Binding-site contacts:
Ligand atom O3 contacts residue GLU275 of chain 3.C at 3.3 Å (salt-bridge).
Ligand atom C8 contacts residue GD1 of chain 3.T at 3.7 Å.
Ligand atom C9 contacts residue GD1 of chain 3.T at 3.4 Å.
Ligand atom O5 contacts residue GLU275 of chain 3.C at 3.0 Å (salt-bridge).
Ligand atom C6 contacts residue GD1 of chain 3.T at 3.4 Å.
Ligand atom C14 contacts residue GD1 of chain 3.T at 3.3 Å.
Ligand atom O4 contacts residue GD1 of chain 3.T at 4.3 Å.
Ligand atom N3 contacts residue GD1 of chain 3.T at 2.8 Å.
Ligand atom C10 contacts residue GD1 of chain 3.T at 3.7 Å.
Ligand atom C7 contacts residue GLU275 of chain 3.C at 3.5 Å.
Ligand atom O1 contacts residue GD1 of chain 3.T at 2.7 Å.
Ligand atom N4 contacts residue GLU275 of chain 3.C at 2.8 Å (salt-bridge).
Ligand atom O2 contacts residue GLU275 of chain 3.C at 4.4 Å.
Ligand atom C12 contacts residue GD1 of chain 3.T at 3.6 Å.
Ligand atom O5 contacts residue GD1 of chain 3.T at 2.5 Å.
Ligand atom O1 contacts residue GLU275 of chain 3.C at 3.5 Å (salt-bridge).
Ligand atom N4 contacts residue GD1 of chain 3.T at 2.4 Å.
Ligand atom C13 contacts residue GD1 of chain 3.T at 2.9 Å.
Ligand atom O3 contacts residue GD1 of chain 3.T at 2.5 Å.
Ligand atom O6 contacts residue GLU275 of chain 3.C at 4.4 Å.
Ligand atom C11 contacts residue GD1 of chain 3.T at 3.3 Å.
Ligand atom C1 contacts residue GD1 of chain 3.T at 4.0 Å.
Ligand atom C4 contacts residue GD1 of chain 3.T at 3.7 Å.
Ligand atom C7 contacts residue GD1 of chain 3.T at 3.4 Å.
Ligand atom C9 contacts residue GLU275 of chain 3.C at 4.2 Å.
Ligand atom C6 contacts residue GLU275 of chain 3.C at 3.9 Å.
Ligand atom C2 contacts residue GD1 of chain 3.T at 4.0 Å.
Ligand atom O6 contacts residue GD1 of chain 3.T at 3.6 Å.
Ligand atom C3 contacts residue GD1 of chain 3.T at 3.8 Å.
Ligand atom N2 contacts residue GD1 of chain 3.T at 3.0 Å.
Ligand atom C13 contacts residue GLU275 of chain 3.C at 4.0 Å.
Ligand atom O2 contacts residue GD1 of chain 3.T at 4.4 Å.
Ligand atom N1 contacts residue GD1 of chain 3.T at 3.0 Å.
Ligand atom C5 contacts residue GD1 of chain 3.T at 3.5 Å.

Sequence of chain 3.C:
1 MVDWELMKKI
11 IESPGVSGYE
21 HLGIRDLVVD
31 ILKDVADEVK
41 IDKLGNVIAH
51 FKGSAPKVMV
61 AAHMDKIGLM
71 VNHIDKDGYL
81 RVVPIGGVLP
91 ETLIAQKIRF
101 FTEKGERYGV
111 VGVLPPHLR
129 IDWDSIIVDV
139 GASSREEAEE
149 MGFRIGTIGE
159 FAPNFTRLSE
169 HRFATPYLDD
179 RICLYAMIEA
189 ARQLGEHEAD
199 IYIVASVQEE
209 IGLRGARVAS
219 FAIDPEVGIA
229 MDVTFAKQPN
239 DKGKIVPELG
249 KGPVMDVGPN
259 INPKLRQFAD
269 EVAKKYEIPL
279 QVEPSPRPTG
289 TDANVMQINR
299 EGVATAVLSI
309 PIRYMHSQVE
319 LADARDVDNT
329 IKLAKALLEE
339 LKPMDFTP

A protein and the small-molecule ligand that binds it are described below.
Small molecule (SMILES): C[C@@H](O)CN1CCN(CC(=O)O)CCN(CC(=O)O)CCN(CC(=O)O)CC1